Sequence of chain 1.B:
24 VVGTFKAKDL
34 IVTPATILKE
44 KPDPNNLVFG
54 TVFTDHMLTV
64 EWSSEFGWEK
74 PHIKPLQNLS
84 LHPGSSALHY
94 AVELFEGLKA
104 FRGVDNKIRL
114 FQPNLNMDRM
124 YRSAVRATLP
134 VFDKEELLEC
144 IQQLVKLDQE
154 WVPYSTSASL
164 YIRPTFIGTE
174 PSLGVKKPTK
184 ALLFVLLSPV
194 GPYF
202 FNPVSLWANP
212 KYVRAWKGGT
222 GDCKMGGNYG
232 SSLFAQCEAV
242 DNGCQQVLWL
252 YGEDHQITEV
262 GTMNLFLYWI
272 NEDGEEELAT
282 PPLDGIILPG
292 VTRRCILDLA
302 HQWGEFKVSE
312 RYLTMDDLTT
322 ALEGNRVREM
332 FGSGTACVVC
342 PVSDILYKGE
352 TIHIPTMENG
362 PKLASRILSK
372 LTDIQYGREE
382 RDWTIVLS

Sequence of chain 1.A:
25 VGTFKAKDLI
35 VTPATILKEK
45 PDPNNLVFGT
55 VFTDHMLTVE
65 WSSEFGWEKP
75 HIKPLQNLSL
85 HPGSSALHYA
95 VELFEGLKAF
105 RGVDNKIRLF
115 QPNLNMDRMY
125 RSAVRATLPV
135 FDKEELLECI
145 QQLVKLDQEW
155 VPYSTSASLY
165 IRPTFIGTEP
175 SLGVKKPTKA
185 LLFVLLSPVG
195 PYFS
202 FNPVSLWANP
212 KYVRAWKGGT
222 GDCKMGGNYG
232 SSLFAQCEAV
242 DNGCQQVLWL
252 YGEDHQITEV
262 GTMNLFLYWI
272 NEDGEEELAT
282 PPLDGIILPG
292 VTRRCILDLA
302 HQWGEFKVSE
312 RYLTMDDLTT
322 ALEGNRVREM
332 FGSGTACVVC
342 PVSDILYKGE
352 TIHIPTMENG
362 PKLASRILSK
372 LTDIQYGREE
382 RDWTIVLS

A protein and the small-molecule ligand that binds it are described below.
Small molecule (SMILES): Cc1ccccc1Oc1cc(-n2c(=O)cc(C(F)(F)c3ccccc3)[nH]c2=O)c(F)cc1C#N

Binding-site contacts:
Ligand atom N34 contacts residue GLN246 of chain 1.B at 3.2 Å (h-bond).
Ligand atom C1 contacts residue PHE197 of chain 1.B at 3.5 Å (hydrophobic).
Ligand atom C33 contacts residue GLN237 of chain 1.B at 3.7 Å.
Ligand atom N18 contacts residue PHE197 of chain 1.B at 3.5 Å.
Ligand atom C32 contacts residue TYR93 of chain 1.A at 3.7 Å (hydrophobic).
Ligand atom N9 contacts residue PHE197 of chain 1.B at 3.5 Å.
Ligand atom O19 contacts residue PHE197 of chain 1.B at 3.2 Å.
Ligand atom F27 contacts residue PHE52 of chain 1.B at 3.4 Å.
Ligand atom F27 contacts residue TYR93 of chain 1.A at 3.5 Å.
Ligand atom F8 contacts residue THR263 of chain 1.B at 3.5 Å.
Ligand atom C29 contacts residue PLP1 of chain 1.F at 3.4 Å.
Ligand atom N18 contacts residue THR263 of chain 1.B at 3.3 Å (h-bond).
Ligand atom C32 contacts residue VAL178 of chain 1.A at 3.6 Å (hydrophobic).
Ligand atom O19 contacts residue THR263 of chain 1.B at 2.7 Å (h-bond).
Ligand atom C13 contacts residue GLN246 of chain 1.B at 3.5 Å.
Ligand atom C29 contacts residue LYS225 of chain 1.B at 3.4 Å.
Ligand atom C14 contacts residue GLN246 of chain 1.B at 3.7 Å.
Ligand atom F27 contacts residue ARG166 of chain 1.B at 3.3 Å.
Ligand atom C4 contacts residue GLN237 of chain 1.B at 3.4 Å.
Ligand atom C22 contacts residue VAL178 of chain 1.A at 3.5 Å (hydrophobic).
Ligand atom F27 contacts residue TYR164 of chain 1.B at 3.7 Å.
Ligand atom O19 contacts residue GLN247 of chain 1.B at 3.0 Å (h-bond).
Ligand atom C4 contacts residue GLN246 of chain 1.B at 3.3 Å.
Ligand atom O23 contacts residue GLY177 of chain 1.A at 3.3 Å.
Ligand atom C33 contacts residue GLN246 of chain 1.B at 3.1 Å.
Ligand atom O23 contacts residue VAL178 of chain 1.A at 2.8 Å (h-bond).
Ligand atom C4 contacts residue GLN247 of chain 1.B at 3.6 Å.
Ligand atom C3 contacts residue GLN247 of chain 1.B at 3.4 Å.
Ligand atom C17 contacts residue PHE197 of chain 1.B at 3.3 Å (hydrophobic).
Ligand atom C30 contacts residue PLP1 of chain 1.F at 3.3 Å.
Ligand atom C5 contacts residue GLN246 of chain 1.B at 3.5 Å.
Ligand atom C31 contacts residue PHE98 of chain 1.B at 3.6 Å (hydrophobic).
Ligand atom C15 contacts residue PHE197 of chain 1.B at 3.6 Å (hydrophobic).
Ligand atom F25 contacts residue PHE52 of chain 1.B at 3.7 Å.
Ligand atom C17 contacts residue THR263 of chain 1.B at 3.2 Å.
Ligand atom F25 contacts residue ALA337 of chain 1.B at 3.4 Å.
Ligand atom C30 contacts residue TYR230 of chain 1.B at 3.5 Å (hydrophobic).
Ligand atom F8 contacts residue GLN247 of chain 1.B at 3.7 Å.
Ligand atom F8 contacts residue VAL178 of chain 1.A at 3.4 Å.
Ligand atom O7 contacts residue PHE197 of chain 1.B at 3.7 Å.